A small-molecule ligand and the protein it binds are described below.
Small molecule (SMILES): Cc1cn([C@H]2C[C@H](O[P](=O)(O)OC[C@H]3O[C@@H](n4ccc(N)nc4=O)C[C@@H]3O[P](=O)(O)OC[C@H]3O[C@@H](n4cnc5c(=O)nc(N)[nH]c54)C[C@@H]3O[P](=O)(O)OC[C@H]3O[C@@H](n4cnc5c(=O)nc(N)[nH]c54)C[C@@H]3O)[C@@H](CO[P](=O)(O)O[C@H]3C[C@H](n4cnc5c(=O)nc(N)[nH]c54)O[C@@H]3COP(=O)(O)O)O2)c(=O)[nH]c1=O

Sequence of chain 1.D:
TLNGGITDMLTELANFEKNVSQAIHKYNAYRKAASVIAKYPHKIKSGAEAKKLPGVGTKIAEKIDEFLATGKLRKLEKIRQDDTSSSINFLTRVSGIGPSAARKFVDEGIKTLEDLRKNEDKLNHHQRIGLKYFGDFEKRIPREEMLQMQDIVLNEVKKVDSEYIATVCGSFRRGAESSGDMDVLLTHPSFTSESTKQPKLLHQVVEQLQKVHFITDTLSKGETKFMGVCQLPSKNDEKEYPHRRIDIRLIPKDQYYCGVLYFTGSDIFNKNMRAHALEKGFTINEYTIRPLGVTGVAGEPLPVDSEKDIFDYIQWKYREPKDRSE

Binding-site contacts:
Ligand atom OP2 contacts residue LYS68 of chain 1.D at 3.1 Å (salt-bridge).
Ligand atom OP2 contacts residue LYS35 of chain 1.D at 3.5 Å (salt-bridge).
Ligand atom OP1 contacts residue PRO63 of chain 1.D at 3.8 Å.
Ligand atom O4' contacts residue ALA38 of chain 1.D at 3.6 Å.
Ligand atom P contacts residue GLY66 of chain 1.D at 3.7 Å.
Ligand atom OP2 contacts residue VAL65 of chain 1.D at 3.5 Å (h-bond).
Ligand atom P contacts residue ILE69 of chain 1.D at 3.9 Å.
Ligand atom O5' contacts residue GLY66 of chain 1.D at 3.6 Å.
Ligand atom C4' contacts residue GLY64 of chain 1.D at 3.2 Å.
Ligand atom C3' contacts residue GLY64 of chain 1.D at 3.9 Å.
Ligand atom N1 contacts residue HIS34 of chain 1.D at 3.9 Å.
Ligand atom O3' contacts residue VAL65 of chain 1.D at 3.9 Å.
Ligand atom OP3 contacts residue LYS35 of chain 1.D at 2.5 Å (salt-bridge).
Ligand atom P contacts residue LYS35 of chain 1.D at 3.6 Å.
Ligand atom C3' contacts residue GLY66 of chain 1.D at 3.8 Å.
Ligand atom C5' contacts residue GLY66 of chain 1.D at 3.6 Å.
Ligand atom P contacts residue VAL65 of chain 1.D at 3.7 Å.
Ligand atom OP1 contacts residue GLY64 of chain 1.D at 3.0 Å (h-bond).
Ligand atom OP1 contacts residue LEU62 of chain 1.D at 3.7 Å.
Ligand atom N3 contacts residue ALA38 of chain 1.D at 3.6 Å.
Ligand atom C5' contacts residue GLY64 of chain 1.D at 3.2 Å.
Ligand atom O6 contacts residue HIS34 of chain 1.D at 3.9 Å.
Ligand atom OP1 contacts residue ILE69 of chain 1.D at 2.9 Å (h-bond).
Ligand atom OP1 contacts residue THR67 of chain 1.D at 3.7 Å.
Ligand atom O3' contacts residue GLY64 of chain 1.D at 3.5 Å.
Ligand atom O3' contacts residue ILE69 of chain 1.D at 3.5 Å.
Ligand atom OP1 contacts residue GLY66 of chain 1.D at 2.8 Å (h-bond).
Ligand atom OP2 contacts residue NA1 of chain 1.H at 3.8 Å.
Ligand atom OP1 contacts residue LYS68 of chain 1.D at 3.6 Å (salt-bridge).
Ligand atom P contacts residue LYS68 of chain 1.D at 3.7 Å.
Ligand atom OP1 contacts residue VAL65 of chain 1.D at 3.4 Å (h-bond).
Ligand atom OP2 contacts residue GLY66 of chain 1.D at 3.6 Å.
Ligand atom P contacts residue NA1 of chain 1.H at 3.7 Å.
Ligand atom OP2 contacts residue THR67 of chain 1.D at 3.7 Å.
Ligand atom OP1 contacts residue NA1 of chain 1.H at 2.7 Å (h-bond).
Ligand atom OP2 contacts residue LYS68 of chain 1.D at 3.5 Å (salt-bridge).
Ligand atom C5' contacts residue TYR39 of chain 1.D at 3.5 Å (hydrophobic).
Ligand atom O5' contacts residue LYS35 of chain 1.D at 3.9 Å.
Ligand atom OP1 contacts residue LYS68 of chain 1.D at 2.9 Å (salt-bridge).
Ligand atom P contacts residue LYS68 of chain 1.D at 3.8 Å.